Sequence of chain 43.A:
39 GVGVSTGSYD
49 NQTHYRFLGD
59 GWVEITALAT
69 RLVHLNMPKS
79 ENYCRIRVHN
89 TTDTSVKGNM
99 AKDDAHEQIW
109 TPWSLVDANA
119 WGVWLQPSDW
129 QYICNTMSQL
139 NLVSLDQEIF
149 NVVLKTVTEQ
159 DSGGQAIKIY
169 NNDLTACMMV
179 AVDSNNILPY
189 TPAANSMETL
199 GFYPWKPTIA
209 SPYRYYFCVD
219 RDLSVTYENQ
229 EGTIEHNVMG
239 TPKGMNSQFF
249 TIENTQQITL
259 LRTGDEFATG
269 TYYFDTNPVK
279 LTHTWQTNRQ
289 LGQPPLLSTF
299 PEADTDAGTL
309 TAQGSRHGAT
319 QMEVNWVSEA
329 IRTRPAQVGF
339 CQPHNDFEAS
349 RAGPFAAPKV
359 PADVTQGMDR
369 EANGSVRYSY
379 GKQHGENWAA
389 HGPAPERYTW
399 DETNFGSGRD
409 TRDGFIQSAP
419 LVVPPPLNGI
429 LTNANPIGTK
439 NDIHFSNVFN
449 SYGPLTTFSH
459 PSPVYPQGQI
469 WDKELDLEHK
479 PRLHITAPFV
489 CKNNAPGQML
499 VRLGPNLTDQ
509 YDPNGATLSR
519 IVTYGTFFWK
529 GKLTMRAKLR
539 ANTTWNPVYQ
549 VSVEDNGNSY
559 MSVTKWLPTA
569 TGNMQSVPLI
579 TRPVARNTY

Binding-site contacts:
Ligand atom OP1 contacts residue ASP273 of chain 43.A at 3.3 Å.
Ligand atom C5' contacts residue ASN491 of chain 43.A at 4.0 Å.
Ligand atom O5' contacts residue ASP273 of chain 43.A at 4.1 Å.
Ligand atom P contacts residue ASP273 of chain 43.A at 2.8 Å.
Ligand atom O5' contacts residue ASN491 of chain 43.A at 3.5 Å (h-bond).
Ligand atom OP1 contacts residue PHE272 of chain 43.A at 3.4 Å.
Ligand atom OP2 contacts residue ASP273 of chain 43.A at 2.4 Å.
Ligand atom OP2 contacts residue ASN491 of chain 43.A at 1.7 Å (h-bond).
Ligand atom P contacts residue TYR271 of chain 43.A at 4.5 Å.
Ligand atom P contacts residue PHE272 of chain 43.A at 4.3 Å.
Ligand atom C5' contacts residue ASP273 of chain 43.A at 3.8 Å.
Ligand atom OP1 contacts residue TYR271 of chain 43.A at 3.1 Å (h-bond).
Ligand atom OP1 contacts residue ASN491 of chain 43.A at 3.6 Å.
Ligand atom P contacts residue ASN491 of chain 43.A at 3.0 Å.

A protein and the small-molecule ligand that binds it are described below.
Small molecule (SMILES): Nc1ncnc2c1ncn2[C@H]1C[C@H](O)[C@@H](COP(=O)(O)O)O1